Sequence of chain 1.D:
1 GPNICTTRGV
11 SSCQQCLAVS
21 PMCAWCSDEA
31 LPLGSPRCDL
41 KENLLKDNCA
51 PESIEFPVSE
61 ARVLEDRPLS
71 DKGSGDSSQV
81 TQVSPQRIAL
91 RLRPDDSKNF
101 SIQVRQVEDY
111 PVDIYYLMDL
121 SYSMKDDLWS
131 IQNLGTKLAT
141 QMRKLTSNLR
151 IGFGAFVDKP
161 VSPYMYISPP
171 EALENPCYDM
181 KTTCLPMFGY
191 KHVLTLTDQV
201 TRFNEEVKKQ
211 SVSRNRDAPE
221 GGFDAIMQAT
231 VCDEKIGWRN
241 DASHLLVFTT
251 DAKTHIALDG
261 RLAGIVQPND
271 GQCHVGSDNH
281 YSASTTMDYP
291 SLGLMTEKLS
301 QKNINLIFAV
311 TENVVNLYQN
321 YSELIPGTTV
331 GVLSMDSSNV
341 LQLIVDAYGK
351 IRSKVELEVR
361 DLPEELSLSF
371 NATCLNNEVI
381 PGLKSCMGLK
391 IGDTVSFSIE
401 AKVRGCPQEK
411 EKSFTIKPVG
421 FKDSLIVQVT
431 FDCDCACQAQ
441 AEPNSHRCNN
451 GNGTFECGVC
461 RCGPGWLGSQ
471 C

This small molecule binds to this protein.
Small molecule (SMILES): [H]/N=C(\c1ccc(C2=NO[C@H](CN3CCN(CC(=O)O)CC3)C2)cc1)N1CCN(C)CC1

Sequence of chain 1.C:
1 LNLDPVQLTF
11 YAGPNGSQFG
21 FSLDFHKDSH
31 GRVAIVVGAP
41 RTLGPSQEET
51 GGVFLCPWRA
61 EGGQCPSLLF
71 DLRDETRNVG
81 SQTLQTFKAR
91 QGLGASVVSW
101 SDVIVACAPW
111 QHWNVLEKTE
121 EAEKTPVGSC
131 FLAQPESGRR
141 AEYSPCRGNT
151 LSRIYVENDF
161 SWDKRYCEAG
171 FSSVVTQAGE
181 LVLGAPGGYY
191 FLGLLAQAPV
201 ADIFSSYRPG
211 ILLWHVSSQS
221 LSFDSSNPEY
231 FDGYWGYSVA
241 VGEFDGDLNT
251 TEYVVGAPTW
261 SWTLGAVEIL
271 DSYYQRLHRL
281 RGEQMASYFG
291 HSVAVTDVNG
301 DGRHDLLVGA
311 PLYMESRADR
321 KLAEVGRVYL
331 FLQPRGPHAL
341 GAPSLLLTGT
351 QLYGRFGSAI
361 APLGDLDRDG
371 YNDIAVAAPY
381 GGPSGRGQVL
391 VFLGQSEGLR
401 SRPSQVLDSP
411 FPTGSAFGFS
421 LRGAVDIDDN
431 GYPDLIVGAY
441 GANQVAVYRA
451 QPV

Binding-site contacts:
Ligand atom C19 contacts residue ARG216 of chain 1.D at 3.5 Å.
Ligand atom C2 contacts residue ASP159 of chain 1.C at 3.6 Å.
Ligand atom C15 contacts residue TYR190 of chain 1.C at 3.5 Å (hydrophobic).
Ligand atom N3 contacts residue TYR189 of chain 1.C at 3.1 Å (h-bond).
Ligand atom N3 contacts residue LEU192 of chain 1.C at 3.8 Å.
Ligand atom C22 contacts residue SER121 of chain 1.D at 3.6 Å.
Ligand atom N2 contacts residue SER225 of chain 1.C at 3.7 Å.
Ligand atom O2 contacts residue GLU220 of chain 1.D at 3.3 Å (salt-bridge).
Ligand atom C6 contacts residue ASP224 of chain 1.C at 3.8 Å.
Ligand atom O3 contacts residue SER121 of chain 1.D at 3.4 Å.
Ligand atom N3 contacts residue ASP224 of chain 1.C at 2.8 Å (salt-bridge).
Ligand atom O2 contacts residue ASN215 of chain 1.D at 3.5 Å (h-bond).
Ligand atom C1 contacts residue ASP224 of chain 1.C at 3.8 Å.
Ligand atom C12 contacts residue PHE160 of chain 1.C at 3.4 Å (hydrophobic).
Ligand atom C14 contacts residue TYR190 of chain 1.C at 3.5 Å (hydrophobic).
Ligand atom C22 contacts residue TYR122 of chain 1.D at 3.6 Å (hydrophobic).
Ligand atom C11 contacts residue TYR190 of chain 1.C at 3.5 Å (hydrophobic).
Ligand atom O2 contacts residue SER121 of chain 1.D at 3.1 Å.
Ligand atom C10 contacts residue TYR190 of chain 1.C at 3.7 Å (hydrophobic).
Ligand atom O3 contacts residue ARG214 of chain 1.D at 3.4 Å.
Ligand atom C22 contacts residue ASN215 of chain 1.D at 3.3 Å.
Ligand atom O3 contacts residue ASN215 of chain 1.D at 3.0 Å (h-bond).
Ligand atom C13 contacts residue TYR190 of chain 1.C at 3.5 Å (hydrophobic).
Ligand atom C4 contacts residue SER225 of chain 1.C at 3.1 Å.
Ligand atom O1 contacts residue ALA218 of chain 1.D at 3.6 Å.
Ligand atom C1 contacts residue SER161 of chain 1.C at 3.9 Å.
Ligand atom O2 contacts residue TYR122 of chain 1.D at 3.7 Å.
Ligand atom C4 contacts residue ASP224 of chain 1.C at 3.3 Å.
Ligand atom C22 contacts residue MG1 of chain 1.KA at 3.3 Å.
Ligand atom C8 contacts residue PHE231 of chain 1.C at 3.8 Å (hydrophobic).
Ligand atom C11 contacts residue PHE160 of chain 1.C at 3.9 Å (hydrophobic).
Ligand atom C19 contacts residue ASN215 of chain 1.D at 3.5 Å.
Ligand atom C20 contacts residue ARG216 of chain 1.D at 3.5 Å.
Ligand atom C20 contacts residue ALA218 of chain 1.D at 3.8 Å (hydrophobic).
Ligand atom C21 contacts residue ASN215 of chain 1.D at 3.3 Å.
Ligand atom C8 contacts residue LEU192 of chain 1.C at 3.6 Å (hydrophobic).
Ligand atom O3 contacts residue TYR122 of chain 1.D at 3.2 Å (h-bond).
Ligand atom C12 contacts residue TYR190 of chain 1.C at 3.7 Å (hydrophobic).
Ligand atom N4 contacts residue TYR190 of chain 1.C at 3.9 Å.
Ligand atom O2 contacts residue MG1 of chain 1.KA at 2.1 Å.